Binding-site contacts:
Ligand atom C5 contacts residue ASP100 of chain 2.A at 3.5 Å.
Ligand atom C33 contacts residue MET350 of chain 2.A at 3.8 Å (hydrophobic).
Ligand atom N6 contacts residue ASP100 of chain 2.A at 3.0 Å (salt-bridge).
Ligand atom O19 contacts residue THR368 of chain 2.A at 3.5 Å.
Ligand atom C13 contacts residue ILE101 of chain 2.A at 3.5 Å (hydrophobic).
Ligand atom O42 contacts residue PHE364 of chain 2.A at 3.4 Å.
Ligand atom C5 contacts residue PHE343 of chain 2.A at 3.7 Å (hydrophobic).
Ligand atom C2 contacts residue THR105 of chain 2.A at 3.2 Å.
Ligand atom C39 contacts residue PHE364 of chain 2.A at 3.7 Å (hydrophobic).
Ligand atom C12 contacts residue ILE101 of chain 2.A at 3.5 Å (hydrophobic).
Ligand atom O19 contacts residue PHE343 of chain 2.A at 3.5 Å.
Ligand atom C4 contacts residue CYS104 of chain 2.A at 3.4 Å (hydrophobic).
Ligand atom C39 contacts residue ASP365 of chain 2.A at 3.3 Å.
Ligand atom C27 contacts residue PHE364 of chain 2.A at 3.5 Å (hydrophobic).
Ligand atom N1 contacts residue PHE344 of chain 2.A at 3.8 Å.
Ligand atom C17 contacts residue ILE101 of chain 2.A at 3.8 Å (hydrophobic).
Ligand atom C23 contacts residue VAL171 of chain 2.A at 3.7 Å (hydrophobic).
Ligand atom C29 contacts residue PHE364 of chain 2.A at 3.6 Å (hydrophobic).
Ligand atom C8 contacts residue THR368 of chain 2.A at 3.8 Å.
Ligand atom C16 contacts residue ILE101 of chain 2.A at 3.7 Å (hydrophobic).
Ligand atom N1 contacts residue THR105 of chain 2.A at 2.8 Å (h-bond).
Ligand atom C7 contacts residue TRP340 of chain 2.A at 3.5 Å (hydrophobic).
Ligand atom C9 contacts residue ASP100 of chain 2.A at 3.6 Å.
Ligand atom C8 contacts residue ASP100 of chain 2.A at 3.5 Å.
Ligand atom C38 contacts residue LEU361 of chain 2.A at 3.4 Å (hydrophobic).
Ligand atom C10 contacts residue PHE343 of chain 2.A at 3.6 Å (hydrophobic).
Ligand atom C2 contacts residue CYS104 of chain 2.A at 3.7 Å (hydrophobic).
Ligand atom C37 contacts residue LEU361 of chain 2.A at 3.6 Å (hydrophobic).
Ligand atom C14 contacts residue ILE101 of chain 2.A at 3.8 Å (hydrophobic).
Ligand atom C2 contacts residue ILE101 of chain 2.A at 3.7 Å (hydrophobic).
Ligand atom O42 contacts residue THR368 of chain 2.A at 3.5 Å.
Ligand atom N1 contacts residue ALA187 of chain 2.A at 3.3 Å.
Ligand atom O24 contacts residue VAL171 of chain 2.A at 3.4 Å.
Ligand atom C15 contacts residue ILE101 of chain 2.A at 3.7 Å (hydrophobic).
Ligand atom C4 contacts residue ASP100 of chain 2.A at 3.3 Å.
Ligand atom C32 contacts residue VAL172 of chain 2.A at 3.5 Å (hydrophobic).
Ligand atom C22 contacts residue CYS170 of chain 2.A at 3.1 Å (hydrophobic).
Ligand atom O24 contacts residue VAL172 of chain 2.A at 3.0 Å (h-bond).
Ligand atom C2 contacts residue PHE344 of chain 2.A at 3.7 Å (hydrophobic).
Ligand atom C8 contacts residue PHE343 of chain 2.A at 3.7 Å (hydrophobic).

Sequence of chain 2.A:
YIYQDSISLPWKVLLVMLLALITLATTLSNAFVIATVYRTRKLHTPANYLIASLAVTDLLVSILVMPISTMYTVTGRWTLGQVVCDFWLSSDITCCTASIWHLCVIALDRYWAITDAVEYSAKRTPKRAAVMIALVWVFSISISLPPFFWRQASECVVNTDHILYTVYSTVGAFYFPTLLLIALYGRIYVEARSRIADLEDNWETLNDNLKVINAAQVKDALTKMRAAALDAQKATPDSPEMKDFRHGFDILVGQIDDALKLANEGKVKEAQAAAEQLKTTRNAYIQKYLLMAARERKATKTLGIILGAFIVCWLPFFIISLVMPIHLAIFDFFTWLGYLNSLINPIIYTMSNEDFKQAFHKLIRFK

This protein binds this small molecule.
Small molecule (SMILES): CN1C[C@H](C(=O)N[C@]2(C)O[C@@]3(O)[C@@H]4CCCN4C(=O)[C@H](Cc4ccccc4)N3C2=O)C[C@@H]2c3cccc4[nH]cc(c34)C[C@H]21